Binding-site contacts:
Ligand atom C4 contacts residue GLY56 of chain 2.A at 4.3 Å.
Ligand atom C2 contacts residue ASP57 of chain 2.A at 4.4 Å.
Ligand atom O6 contacts residue GLU8 of chain 2.A at 4.0 Å.
Ligand atom C1 contacts residue TYR54 of chain 2.A at 3.9 Å (hydrophobic).
Ligand atom O5 contacts residue GLU8 of chain 2.A at 3.1 Å (salt-bridge).
Ligand atom O1 contacts residue GLU8 of chain 2.A at 3.1 Å (salt-bridge).
Ligand atom C1 contacts residue TYR54 of chain 2.A at 4.2 Å (hydrophobic).
Ligand atom C1 contacts residue GLU8 of chain 2.A at 4.2 Å.
Ligand atom O1 contacts residue TYR54 of chain 2.A at 4.1 Å.
Ligand atom C2 contacts residue TYR54 of chain 2.A at 4.2 Å (hydrophobic).
Ligand atom C1 contacts residue GLY56 of chain 2.A at 3.3 Å.
Ligand atom O2 contacts residue GLY56 of chain 2.A at 4.3 Å.
Ligand atom O3 contacts residue ASP57 of chain 2.A at 4.0 Å.
Ligand atom O5 contacts residue TYR54 of chain 2.A at 4.1 Å.
Ligand atom O4 contacts residue GLY56 of chain 2.A at 4.1 Å.
Ligand atom C5 contacts residue GLU8 of chain 2.A at 3.8 Å.
Ligand atom O3 contacts residue GLY56 of chain 2.A at 3.9 Å.
Ligand atom C3 contacts residue GLY56 of chain 2.A at 3.3 Å.
Ligand atom C2 contacts residue GLY56 of chain 2.A at 3.9 Å.
Ligand atom O2 contacts residue ASP57 of chain 2.A at 3.2 Å.
Ligand atom C6 contacts residue GLU8 of chain 2.A at 3.3 Å.
Ligand atom C1 contacts residue GLU8 of chain 2.A at 4.1 Å.

This protein binds this small molecule.
Small molecule (SMILES): OC[C@H]1O[C@@](CO)(O[C@H]2O[C@H](CO)[C@@H](O)[C@H](O)[C@H]2O)[C@@H](O)[C@@H]1O

Sequence of chain 2.A:
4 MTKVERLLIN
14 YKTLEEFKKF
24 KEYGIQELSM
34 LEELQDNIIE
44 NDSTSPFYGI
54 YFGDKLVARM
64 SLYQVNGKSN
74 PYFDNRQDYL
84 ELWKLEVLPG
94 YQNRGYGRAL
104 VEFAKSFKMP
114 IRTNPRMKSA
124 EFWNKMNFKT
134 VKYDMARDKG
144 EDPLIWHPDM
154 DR